Binding-site contacts:
Ligand atom C2 contacts residue ASN48 of chain 1.E at 2.6 Å.
Ligand atom O5 contacts residue ASN48 of chain 1.E at 2.5 Å (h-bond).
Ligand atom C7 contacts residue ASN48 of chain 1.E at 3.6 Å.
Ligand atom C5 contacts residue TYR15 of chain 1.E at 4.4 Å (hydrophobic).
Ligand atom C8 contacts residue SER47 of chain 1.E at 4.3 Å.
Ligand atom O5 contacts residue TYR15 of chain 1.E at 4.0 Å.
Ligand atom C6 contacts residue TYR15 of chain 1.E at 3.5 Å (hydrophobic).
Ligand atom O7 contacts residue SER47 of chain 1.E at 4.3 Å.
Ligand atom O7 contacts residue ASN48 of chain 1.E at 3.0 Å (h-bond).
Ligand atom C4 contacts residue ASN48 of chain 1.E at 4.3 Å.
Ligand atom C5 contacts residue ASN48 of chain 1.E at 3.7 Å.
Ligand atom C8 contacts residue ASN48 of chain 1.E at 4.0 Å.
Ligand atom O6 contacts residue TYR15 of chain 1.E at 3.5 Å.
Ligand atom N2 contacts residue ASN48 of chain 1.E at 2.9 Å (h-bond).
Ligand atom C4 contacts residue TYR15 of chain 1.E at 4.3 Å (hydrophobic).
Ligand atom C1 contacts residue ASN48 of chain 1.E at 1.5 Å.
Ligand atom C3 contacts residue ASN48 of chain 1.E at 3.8 Å.

Sequence of chain 1.E:
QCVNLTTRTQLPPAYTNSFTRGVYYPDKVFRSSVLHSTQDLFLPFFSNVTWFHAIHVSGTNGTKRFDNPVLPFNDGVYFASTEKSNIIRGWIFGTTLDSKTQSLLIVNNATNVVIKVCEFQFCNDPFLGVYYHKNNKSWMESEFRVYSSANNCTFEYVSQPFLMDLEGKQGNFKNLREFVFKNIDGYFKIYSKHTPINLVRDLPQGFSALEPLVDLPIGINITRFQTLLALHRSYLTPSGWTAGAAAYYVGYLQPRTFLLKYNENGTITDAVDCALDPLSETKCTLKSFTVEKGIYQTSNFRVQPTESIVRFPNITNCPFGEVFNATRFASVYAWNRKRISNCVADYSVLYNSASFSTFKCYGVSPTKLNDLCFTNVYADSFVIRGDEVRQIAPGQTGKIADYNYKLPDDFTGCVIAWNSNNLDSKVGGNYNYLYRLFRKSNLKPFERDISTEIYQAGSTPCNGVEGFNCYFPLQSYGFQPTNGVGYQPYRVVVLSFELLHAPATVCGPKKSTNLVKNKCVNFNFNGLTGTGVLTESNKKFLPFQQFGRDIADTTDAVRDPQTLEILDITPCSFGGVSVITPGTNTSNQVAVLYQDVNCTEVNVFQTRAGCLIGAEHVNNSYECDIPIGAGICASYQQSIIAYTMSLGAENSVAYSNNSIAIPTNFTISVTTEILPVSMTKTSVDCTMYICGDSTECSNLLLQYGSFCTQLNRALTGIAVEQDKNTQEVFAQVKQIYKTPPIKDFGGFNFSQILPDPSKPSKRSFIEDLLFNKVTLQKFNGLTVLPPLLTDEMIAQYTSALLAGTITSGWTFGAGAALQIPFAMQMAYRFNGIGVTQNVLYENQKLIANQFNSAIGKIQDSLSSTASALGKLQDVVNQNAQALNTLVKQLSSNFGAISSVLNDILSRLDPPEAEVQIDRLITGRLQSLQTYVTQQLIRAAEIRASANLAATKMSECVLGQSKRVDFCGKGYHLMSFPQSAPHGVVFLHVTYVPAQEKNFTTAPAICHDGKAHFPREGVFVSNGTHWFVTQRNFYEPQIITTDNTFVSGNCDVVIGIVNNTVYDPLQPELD

A protein and the small-molecule ligand that binds it are described below.
Small molecule (SMILES): CC(=O)N[C@@H]1[C@@H](O)[C@H](O)[C@@H](CO)O[C@H]1O